Binding-site contacts:
Ligand atom C6 contacts residue ALA508 of chain 1.A at 3.8 Å (hydrophobic).
Ligand atom C1' contacts residue ILE490 of chain 1.A at 3.7 Å (hydrophobic).
Ligand atom N6 contacts residue ALA508 of chain 1.A at 3.8 Å.
Ligand atom N1 contacts residue CYS559 of chain 1.A at 3.0 Å (h-bond).
Ligand atom C2 contacts residue TRP558 of chain 1.A at 3.6 Å (hydrophobic).
Ligand atom O2A contacts residue GLY496 of chain 1.A at 3.8 Å.
Ligand atom O1A contacts residue ASP621 of chain 1.A at 3.8 Å.
Ligand atom O5' contacts residue GLY491 of chain 1.A at 3.2 Å (h-bond).
Ligand atom O1A contacts residue VAL498 of chain 1.A at 3.6 Å.
Ligand atom O3B contacts residue GLY493 of chain 1.A at 3.5 Å.
Ligand atom S1G contacts residue SER494 of chain 1.A at 3.4 Å (h-bond).
Ligand atom C5' contacts residue GLY491 of chain 1.A at 3.9 Å.
Ligand atom O2G contacts residue ASN608 of chain 1.A at 2.8 Å (h-bond).
Ligand atom O2A contacts residue SER492 of chain 1.A at 3.9 Å.
Ligand atom C2 contacts residue CYS559 of chain 1.A at 3.4 Å (hydrophobic).
Ligand atom O3G contacts residue LYS510 of chain 1.A at 3.8 Å.
Ligand atom O3G contacts residue SER494 of chain 1.A at 3.3 Å (h-bond).
Ligand atom N6 contacts residue THR556 of chain 1.A at 3.4 Å (h-bond).
Ligand atom N9 contacts residue PHE610 of chain 1.A at 3.8 Å.
Ligand atom PA contacts residue VAL498 of chain 1.A at 3.8 Å.
Ligand atom O1B contacts residue ASN608 of chain 1.A at 2.8 Å (h-bond).
Ligand atom N1 contacts residue GLN557 of chain 1.A at 3.7 Å.
Ligand atom O3' contacts residue GLU124 of chain 1.B at 2.7 Å (salt-bridge).
Ligand atom O2G contacts residue ASP621 of chain 1.A at 3.0 Å (salt-bridge).
Ligand atom N1 contacts residue TRP558 of chain 1.A at 3.8 Å.
Ligand atom N3 contacts residue TRP558 of chain 1.A at 3.8 Å.
Ligand atom C3' contacts residue GLU124 of chain 1.B at 3.8 Å.
Ligand atom C8 contacts residue PHE610 of chain 1.A at 3.9 Å (hydrophobic).
Ligand atom O1B contacts residue ASP621 of chain 1.A at 3.7 Å.
Ligand atom O2A contacts residue VAL498 of chain 1.A at 3.7 Å.
Ligand atom N6 contacts residue LEU541 of chain 1.A at 3.5 Å.
Ligand atom N7 contacts residue PHE610 of chain 1.A at 3.8 Å.
Ligand atom S1G contacts residue LYS605 of chain 1.A at 2.7 Å (salt-bridge).
Ligand atom O3G contacts residue PHE495 of chain 1.A at 3.1 Å.
Ligand atom C4 contacts residue PHE610 of chain 1.A at 3.6 Å (hydrophobic).
Ligand atom N6 contacts residue GLN557 of chain 1.A at 3.2 Å (h-bond).
Ligand atom O2A contacts residue GLY493 of chain 1.A at 3.2 Å.
Ligand atom C5 contacts residue PHE610 of chain 1.A at 3.6 Å (hydrophobic).
Ligand atom O4' contacts residue ILE490 of chain 1.A at 3.7 Å.
Ligand atom O5' contacts residue VAL498 of chain 1.A at 3.7 Å.

This protein binds this small molecule.
Small molecule (SMILES): Nc1ncnc2c1ncn2[C@@H]1O[C@H](COP(=O)(O)OP(=O)(O)OP(O)(O)=S)[C@@H](O)[C@H]1O

Sequence of chain 1.B:
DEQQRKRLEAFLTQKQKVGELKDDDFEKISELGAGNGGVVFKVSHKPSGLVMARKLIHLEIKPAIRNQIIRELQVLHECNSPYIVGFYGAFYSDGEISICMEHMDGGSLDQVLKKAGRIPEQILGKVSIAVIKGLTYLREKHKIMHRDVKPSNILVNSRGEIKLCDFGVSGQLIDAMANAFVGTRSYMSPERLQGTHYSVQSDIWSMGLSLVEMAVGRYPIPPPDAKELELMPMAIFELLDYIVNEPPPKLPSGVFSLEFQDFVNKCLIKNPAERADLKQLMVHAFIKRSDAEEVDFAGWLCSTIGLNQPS

Sequence of chain 1.A:
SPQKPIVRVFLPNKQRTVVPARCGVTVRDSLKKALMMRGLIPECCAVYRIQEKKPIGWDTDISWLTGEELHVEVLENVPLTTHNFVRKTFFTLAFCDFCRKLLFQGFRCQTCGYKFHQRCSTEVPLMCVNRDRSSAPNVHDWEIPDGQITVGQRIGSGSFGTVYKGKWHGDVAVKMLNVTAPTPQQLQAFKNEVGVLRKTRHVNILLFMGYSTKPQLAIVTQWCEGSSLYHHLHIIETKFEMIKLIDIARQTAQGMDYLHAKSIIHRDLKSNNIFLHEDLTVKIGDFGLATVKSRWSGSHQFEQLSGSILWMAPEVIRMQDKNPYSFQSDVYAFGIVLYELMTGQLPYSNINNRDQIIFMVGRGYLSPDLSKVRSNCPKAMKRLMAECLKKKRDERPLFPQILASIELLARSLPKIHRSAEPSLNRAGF